Binding-site contacts:
Ligand atom C01 contacts residue ARG475 of chain 1.B at 3.6 Å.
Ligand atom C01 contacts residue MET474 of chain 1.B at 4.2 Å (hydrophobic).
Ligand atom C06 contacts residue TYR458 of chain 1.B at 3.8 Å (hydrophobic).
Ligand atom C05 contacts residue ARG475 of chain 1.B at 4.0 Å.
Ligand atom O03 contacts residue ASN459 of chain 1.B at 3.9 Å.
Ligand atom C07 contacts residue ASP350 of chain 1.A at 4.2 Å.
Ligand atom N08 contacts residue ARG475 of chain 1.B at 3.3 Å (salt-bridge).
Ligand atom C02 contacts residue SER455 of chain 1.B at 4.0 Å.
Ligand atom C02 contacts residue TYR458 of chain 1.B at 3.8 Å (hydrophobic).
Ligand atom N04 contacts residue ARG475 of chain 1.B at 3.4 Å (salt-bridge).
Ligand atom N04 contacts residue TYR458 of chain 1.B at 3.9 Å.
Ligand atom C07 contacts residue ARG475 of chain 1.B at 3.9 Å.
Ligand atom C06 contacts residue ARG475 of chain 1.B at 4.4 Å.
Ligand atom C11 contacts residue ARG475 of chain 1.B at 3.7 Å.
Ligand atom C02 contacts residue ARG475 of chain 1.B at 4.0 Å.
Ligand atom C05 contacts residue TYR458 of chain 1.B at 4.2 Å (hydrophobic).
Ligand atom C01 contacts residue TYR458 of chain 1.B at 3.8 Å (hydrophobic).
Ligand atom C07 contacts residue ARG358 of chain 1.A at 3.9 Å.
Ligand atom O03 contacts residue SER455 of chain 1.B at 3.2 Å.
Ligand atom C07 contacts residue TYR458 of chain 1.B at 4.5 Å (hydrophobic).
Ligand atom C10 contacts residue ARG475 of chain 1.B at 4.0 Å.
Ligand atom O03 contacts residue TYR458 of chain 1.B at 4.0 Å.
Ligand atom C01 contacts residue SER455 of chain 1.B at 3.9 Å.
Ligand atom C09 contacts residue ARG475 of chain 1.B at 3.3 Å.
Ligand atom C01 contacts residue ILE454 of chain 1.B at 3.7 Å (hydrophobic).
Ligand atom N08 contacts residue ASP350 of chain 1.A at 4.2 Å.

Sequence of chain 1.A:
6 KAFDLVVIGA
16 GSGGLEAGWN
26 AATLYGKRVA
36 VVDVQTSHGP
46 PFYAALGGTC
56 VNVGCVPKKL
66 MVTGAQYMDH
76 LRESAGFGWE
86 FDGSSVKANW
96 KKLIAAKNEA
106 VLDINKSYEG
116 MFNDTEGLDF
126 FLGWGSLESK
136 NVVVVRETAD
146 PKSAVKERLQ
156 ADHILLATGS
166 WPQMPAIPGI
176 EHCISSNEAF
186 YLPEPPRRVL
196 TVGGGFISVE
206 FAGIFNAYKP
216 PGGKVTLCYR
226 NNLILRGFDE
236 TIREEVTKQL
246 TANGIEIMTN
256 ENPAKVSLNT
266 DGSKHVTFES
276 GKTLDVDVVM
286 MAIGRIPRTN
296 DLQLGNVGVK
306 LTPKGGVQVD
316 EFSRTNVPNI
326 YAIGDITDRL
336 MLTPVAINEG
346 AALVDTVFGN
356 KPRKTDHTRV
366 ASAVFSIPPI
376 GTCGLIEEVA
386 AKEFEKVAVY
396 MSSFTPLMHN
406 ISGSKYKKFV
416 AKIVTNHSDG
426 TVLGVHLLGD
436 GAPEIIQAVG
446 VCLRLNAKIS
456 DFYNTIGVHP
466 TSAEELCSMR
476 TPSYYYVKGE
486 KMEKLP

Sequence of chain 1.B:
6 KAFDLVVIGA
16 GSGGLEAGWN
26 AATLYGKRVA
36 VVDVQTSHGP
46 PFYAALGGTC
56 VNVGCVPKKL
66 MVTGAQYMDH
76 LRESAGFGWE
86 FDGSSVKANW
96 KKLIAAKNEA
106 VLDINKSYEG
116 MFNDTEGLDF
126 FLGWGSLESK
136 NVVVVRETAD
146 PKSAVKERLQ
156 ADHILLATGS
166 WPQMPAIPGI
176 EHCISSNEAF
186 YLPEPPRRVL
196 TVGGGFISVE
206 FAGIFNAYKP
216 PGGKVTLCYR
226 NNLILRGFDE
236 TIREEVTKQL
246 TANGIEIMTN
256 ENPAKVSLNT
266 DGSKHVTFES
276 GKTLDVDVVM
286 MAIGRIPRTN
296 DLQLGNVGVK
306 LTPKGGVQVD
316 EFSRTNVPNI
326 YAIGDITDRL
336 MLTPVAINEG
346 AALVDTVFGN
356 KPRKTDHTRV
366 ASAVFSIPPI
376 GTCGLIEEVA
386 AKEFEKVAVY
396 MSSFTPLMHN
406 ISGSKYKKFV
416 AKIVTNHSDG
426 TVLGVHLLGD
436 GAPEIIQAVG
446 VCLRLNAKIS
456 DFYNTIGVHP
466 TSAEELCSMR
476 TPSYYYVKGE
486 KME

This protein binds this small molecule.
Small molecule (SMILES): CC(=O)Nc1ccncc1C